Binding-site contacts:
Ligand atom O2 contacts residue LYS221 of chain 1.A at 4.1 Å.
Ligand atom O3 contacts residue MG1 of chain 1.G at 2.2 Å.
Ligand atom O1 contacts residue ALA244 of chain 1.A at 3.3 Å.
Ligand atom C1 contacts residue ASP247 of chain 1.A at 3.9 Å.
Ligand atom O2 contacts residue ALA244 of chain 1.A at 3.9 Å.
Ligand atom C1 contacts residue ALA244 of chain 1.A at 3.5 Å (hydrophobic).
Ligand atom O3 contacts residue ALA244 of chain 1.A at 3.6 Å (h-bond).
Ligand atom O4 contacts residue GLU223 of chain 1.A at 3.2 Å (salt-bridge).
Ligand atom C2 contacts residue GLU223 of chain 1.A at 3.8 Å.
Ligand atom O3 contacts residue ASP247 of chain 1.A at 2.9 Å (salt-bridge).
Ligand atom C1 contacts residue MG1 of chain 1.G at 2.9 Å.
Ligand atom O4 contacts residue ALA244 of chain 1.A at 3.7 Å.
Ligand atom C1 contacts residue THR279 of chain 1.A at 3.7 Å.
Ligand atom C2 contacts residue LYS221 of chain 1.A at 3.8 Å.
Ligand atom O1 contacts residue ARG245 of chain 1.A at 3.5 Å (salt-bridge).
Ligand atom C1 contacts residue GLU223 of chain 1.A at 3.7 Å.
Ligand atom O2 contacts residue MET242 of chain 1.A at 4.1 Å.
Ligand atom O1 contacts residue THR279 of chain 1.A at 2.7 Å (h-bond).
Ligand atom O4 contacts residue MG1 of chain 1.G at 2.1 Å.
Ligand atom O4 contacts residue LYS221 of chain 1.A at 2.7 Å (salt-bridge).
Ligand atom O3 contacts residue GLY246 of chain 1.A at 3.9 Å.
Ligand atom O1 contacts residue MG1 of chain 1.G at 4.1 Å.
Ligand atom C2 contacts residue THR279 of chain 1.A at 3.9 Å.
Ligand atom O1 contacts residue ASP247 of chain 1.A at 4.0 Å.
Ligand atom O2 contacts residue THR279 of chain 1.A at 3.1 Å (h-bond).
Ligand atom O1 contacts residue GLY246 of chain 1.A at 3.0 Å (h-bond).
Ligand atom O2 contacts residue MET311 of chain 1.A at 4.1 Å.
Ligand atom O1 contacts residue ALA278 of chain 1.A at 4.5 Å.
Ligand atom C2 contacts residue MG1 of chain 1.G at 2.9 Å.
Ligand atom C1 contacts residue ARG245 of chain 1.A at 4.2 Å.
Ligand atom O4 contacts residue ASP247 of chain 1.A at 4.2 Å.
Ligand atom C2 contacts residue ALA244 of chain 1.A at 3.5 Å (hydrophobic).
Ligand atom O3 contacts residue GLU223 of chain 1.A at 3.0 Å (salt-bridge).
Ligand atom O2 contacts residue MG1 of chain 1.G at 4.1 Å.
Ligand atom O2 contacts residue ALA278 of chain 1.A at 4.2 Å.
Ligand atom C1 contacts residue GLY246 of chain 1.A at 3.8 Å.

Sequence of chain 1.A:
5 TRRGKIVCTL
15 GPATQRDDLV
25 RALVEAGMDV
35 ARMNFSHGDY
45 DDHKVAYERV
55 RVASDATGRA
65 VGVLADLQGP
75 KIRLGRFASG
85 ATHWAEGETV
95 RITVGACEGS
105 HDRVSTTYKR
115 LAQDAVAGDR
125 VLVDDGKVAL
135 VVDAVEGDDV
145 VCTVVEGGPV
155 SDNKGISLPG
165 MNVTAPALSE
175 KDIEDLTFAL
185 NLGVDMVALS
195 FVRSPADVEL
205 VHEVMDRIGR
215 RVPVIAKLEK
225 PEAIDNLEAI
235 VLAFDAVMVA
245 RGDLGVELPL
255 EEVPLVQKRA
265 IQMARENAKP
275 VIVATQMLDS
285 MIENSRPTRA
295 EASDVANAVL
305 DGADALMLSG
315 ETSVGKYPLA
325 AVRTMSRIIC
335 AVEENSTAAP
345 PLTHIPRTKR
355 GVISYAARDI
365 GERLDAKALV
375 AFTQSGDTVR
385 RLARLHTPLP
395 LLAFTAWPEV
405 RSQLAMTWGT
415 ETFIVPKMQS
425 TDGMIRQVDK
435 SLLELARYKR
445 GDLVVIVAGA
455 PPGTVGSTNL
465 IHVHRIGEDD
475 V

This small molecule binds to this protein.
Small molecule (SMILES): O=C([O-])C(=O)[O-]